Binding-site contacts:
Ligand atom C27 contacts residue ASP160 of chain 1.A at 3.9 Å.
Ligand atom C27 contacts residue ASN147 of chain 1.A at 3.7 Å.
Ligand atom C27 contacts residue ARG146 of chain 1.A at 3.9 Å.
Ligand atom C2 contacts residue GLY101 of chain 1.A at 4.0 Å.
Ligand atom C7 contacts residue LEU149 of chain 1.A at 3.4 Å (hydrophobic).
Ligand atom C16 contacts residue ASP160 of chain 1.A at 3.6 Å.
Ligand atom C15 contacts residue GLU67 of chain 1.A at 3.8 Å.
Ligand atom O6 contacts residue ARG146 of chain 1.A at 3.9 Å.
Ligand atom C8 contacts residue ALA48 of chain 1.A at 3.5 Å (hydrophobic).
Ligand atom C28 contacts residue ARG146 of chain 1.A at 3.7 Å.
Ligand atom O5 contacts residue ALA48 of chain 1.A at 3.8 Å.
Ligand atom C8 contacts residue GLN96 of chain 1.A at 3.9 Å.
Ligand atom C3 contacts residue LEU23 of chain 1.A at 4.0 Å (hydrophobic).
Ligand atom C12 contacts residue THR159 of chain 1.A at 3.9 Å.
Ligand atom C15 contacts residue ASP160 of chain 1.A at 3.9 Å.
Ligand atom N4 contacts residue ARG146 of chain 1.A at 3.1 Å (salt-bridge).
Ligand atom O6 contacts residue LEU149 of chain 1.A at 3.7 Å.
Ligand atom C8 contacts residue MET98 of chain 1.A at 3.5 Å (hydrophobic).
Ligand atom C15 contacts residue LYS50 of chain 1.A at 3.5 Å.
Ligand atom C10 contacts residue LEU149 of chain 1.A at 3.4 Å (hydrophobic).
Ligand atom C8 contacts residue LEU149 of chain 1.A at 3.7 Å (hydrophobic).
Ligand atom N1 contacts residue GLN96 of chain 1.A at 2.9 Å (h-bond).
Ligand atom O5 contacts residue MET98 of chain 1.A at 2.7 Å (h-bond).
Ligand atom N1 contacts residue MET98 of chain 1.A at 3.6 Å.
Ligand atom C9 contacts residue LEU149 of chain 1.A at 3.9 Å (hydrophobic).
Ligand atom N1 contacts residue ALA48 of chain 1.A at 3.3 Å.
Ligand atom C11 contacts residue LEU149 of chain 1.A at 3.8 Å (hydrophobic).
Ligand atom N1 contacts residue THR95 of chain 1.A at 3.4 Å (h-bond).
Ligand atom C28 contacts residue CYS102 of chain 1.A at 4.0 Å (hydrophobic).
Ligand atom C9 contacts residue THR95 of chain 1.A at 3.0 Å.
Ligand atom C9 contacts residue GLN96 of chain 1.A at 3.7 Å.
Ligand atom C9 contacts residue ALA48 of chain 1.A at 3.8 Å (hydrophobic).
Ligand atom C13 contacts residue THR159 of chain 1.A at 3.4 Å.
Ligand atom C14 contacts residue THR159 of chain 1.A at 3.4 Å.
Ligand atom C1 contacts residue LEU23 of chain 1.A at 4.0 Å (hydrophobic).
Ligand atom O4 contacts residue SER24 of chain 1.A at 3.8 Å.
Ligand atom C16 contacts residue LYS50 of chain 1.A at 3.8 Å.
Ligand atom C6 contacts residue LEU149 of chain 1.A at 3.7 Å (hydrophobic).
Ligand atom C4 contacts residue LEU23 of chain 1.A at 3.9 Å (hydrophobic).
Ligand atom O5 contacts residue LEU97 of chain 1.A at 3.5 Å.

Sequence of chain 1.A:
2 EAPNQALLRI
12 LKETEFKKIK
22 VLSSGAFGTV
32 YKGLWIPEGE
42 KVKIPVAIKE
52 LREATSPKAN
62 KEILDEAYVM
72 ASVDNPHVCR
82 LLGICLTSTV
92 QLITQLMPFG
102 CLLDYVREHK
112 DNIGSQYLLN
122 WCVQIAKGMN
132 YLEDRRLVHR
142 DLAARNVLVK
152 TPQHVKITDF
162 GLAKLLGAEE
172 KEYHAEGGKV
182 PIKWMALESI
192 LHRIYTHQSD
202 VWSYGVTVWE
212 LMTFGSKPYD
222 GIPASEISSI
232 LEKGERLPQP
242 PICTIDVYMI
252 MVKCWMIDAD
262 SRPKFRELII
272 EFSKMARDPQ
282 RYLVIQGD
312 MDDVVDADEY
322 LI

This small molecule binds to this protein.
Small molecule (SMILES): CN[C@@H]1CC2O[C@@](C)([C@@H]1OC)n1c3ccccc3c3c4c(c5c6c(n2c5c31)CCCC6)C(=O)N=C4